The small molecule below binds the protein below.
Small molecule (SMILES): CC(=O)N[C@H]1[C@H](O[C@H]2[C@H](O)[C@@H](NC(C)=O)CO[C@@H]2CO)O[C@H](CO)[C@@H](O)[C@@H]1O

Sequence of chain 1.C:
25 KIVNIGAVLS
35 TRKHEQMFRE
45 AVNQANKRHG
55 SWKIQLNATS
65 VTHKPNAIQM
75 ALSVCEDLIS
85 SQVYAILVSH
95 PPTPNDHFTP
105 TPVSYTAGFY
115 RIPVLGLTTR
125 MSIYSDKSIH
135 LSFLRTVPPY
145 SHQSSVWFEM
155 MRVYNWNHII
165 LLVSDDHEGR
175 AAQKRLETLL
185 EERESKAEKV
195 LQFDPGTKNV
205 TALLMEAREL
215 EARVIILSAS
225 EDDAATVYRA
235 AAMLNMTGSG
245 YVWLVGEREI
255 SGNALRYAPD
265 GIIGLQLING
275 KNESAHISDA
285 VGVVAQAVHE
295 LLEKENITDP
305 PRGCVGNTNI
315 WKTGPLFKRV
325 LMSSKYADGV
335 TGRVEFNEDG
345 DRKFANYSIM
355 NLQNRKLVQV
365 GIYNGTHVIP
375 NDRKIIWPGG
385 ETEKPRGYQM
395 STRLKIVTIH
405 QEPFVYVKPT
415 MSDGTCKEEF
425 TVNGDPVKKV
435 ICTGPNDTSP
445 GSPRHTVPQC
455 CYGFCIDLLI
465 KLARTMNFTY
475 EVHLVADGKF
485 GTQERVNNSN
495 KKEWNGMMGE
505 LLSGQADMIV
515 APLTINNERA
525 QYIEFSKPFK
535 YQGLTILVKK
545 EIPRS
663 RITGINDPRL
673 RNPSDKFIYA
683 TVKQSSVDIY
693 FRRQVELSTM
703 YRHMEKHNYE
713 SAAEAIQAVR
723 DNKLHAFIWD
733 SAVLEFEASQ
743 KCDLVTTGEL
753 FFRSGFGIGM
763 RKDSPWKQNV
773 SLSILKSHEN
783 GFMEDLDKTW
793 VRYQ

Binding-site contacts:
Ligand atom C8 contacts residue ASN61 of chain 1.C at 4.1 Å.
Ligand atom C6 contacts residue ALA62 of chain 1.C at 3.4 Å (hydrophobic).
Ligand atom O5 contacts residue ASN61 of chain 1.C at 2.3 Å (h-bond).
Ligand atom C7 contacts residue ILE26 of chain 1.C at 3.7 Å (hydrophobic).
Ligand atom C3 contacts residue ASN61 of chain 1.C at 3.8 Å.
Ligand atom O5 contacts residue THR63 of chain 1.C at 4.0 Å.
Ligand atom C5 contacts residue ALA62 of chain 1.C at 3.9 Å (hydrophobic).
Ligand atom C7 contacts residue ASN61 of chain 1.C at 3.7 Å.
Ligand atom C4 contacts residue ASN61 of chain 1.C at 4.2 Å.
Ligand atom C1 contacts residue ALA62 of chain 1.C at 4.2 Å (hydrophobic).
Ligand atom N2 contacts residue ASN61 of chain 1.C at 2.9 Å (h-bond).
Ligand atom O7 contacts residue ILE26 of chain 1.C at 3.2 Å.
Ligand atom C1 contacts residue ASN61 of chain 1.C at 1.4 Å.
Ligand atom C2 contacts residue ASN28 of chain 1.C at 4.3 Å.
Ligand atom N2 contacts residue ILE26 of chain 1.C at 3.8 Å.
Ligand atom O5 contacts residue ALA62 of chain 1.C at 3.2 Å (h-bond).
Ligand atom C8 contacts residue ASN28 of chain 1.C at 3.8 Å.
Ligand atom O6 contacts residue THR63 of chain 1.C at 3.4 Å.
Ligand atom O6 contacts residue ALA62 of chain 1.C at 3.9 Å.
Ligand atom C2 contacts residue ASN61 of chain 1.C at 2.4 Å.
Ligand atom C5 contacts residue ASN61 of chain 1.C at 3.6 Å.